This protein binds this small molecule.
Small molecule (SMILES): CC(=O)N[C@@H]1[C@@H](O)[C@H](O)[C@@H](CO)O[C@H]1O

Binding-site contacts:
Ligand atom C8 contacts residue ILE18 of chain 1.A at 3.7 Å (hydrophobic).
Ligand atom C2 contacts residue GLN90 of chain 1.A at 4.0 Å.
Ligand atom C7 contacts residue ILE18 of chain 1.A at 4.3 Å (hydrophobic).
Ligand atom O5 contacts residue GLN90 of chain 1.A at 4.1 Å.
Ligand atom C1 contacts residue ASN87 of chain 1.A at 1.4 Å.
Ligand atom O7 contacts residue ASN87 of chain 1.A at 3.2 Å (h-bond).
Ligand atom C5 contacts residue ASN87 of chain 1.A at 3.6 Å.
Ligand atom C5 contacts residue GLN90 of chain 1.A at 3.8 Å.
Ligand atom N2 contacts residue ASN87 of chain 1.A at 2.9 Å (h-bond).
Ligand atom C6 contacts residue MET144 of chain 1.A at 4.4 Å (hydrophobic).
Ligand atom C1 contacts residue GLN90 of chain 1.A at 3.6 Å.
Ligand atom C7 contacts residue ASN87 of chain 1.A at 3.3 Å.
Ligand atom C4 contacts residue ASN87 of chain 1.A at 4.2 Å.
Ligand atom C5 contacts residue MET144 of chain 1.A at 4.5 Å (hydrophobic).
Ligand atom C3 contacts residue GLN90 of chain 1.A at 3.6 Å.
Ligand atom N2 contacts residue GLN90 of chain 1.A at 4.1 Å.
Ligand atom O5 contacts residue ASN87 of chain 1.A at 2.3 Å (h-bond).
Ligand atom C2 contacts residue ASN87 of chain 1.A at 2.4 Å.
Ligand atom C8 contacts residue ASN87 of chain 1.A at 4.3 Å.
Ligand atom O7 contacts residue ILE18 of chain 1.A at 4.5 Å.
Ligand atom C3 contacts residue ASN87 of chain 1.A at 3.8 Å.
Ligand atom C4 contacts residue GLN90 of chain 1.A at 4.2 Å.

Sequence of chain 1.A:
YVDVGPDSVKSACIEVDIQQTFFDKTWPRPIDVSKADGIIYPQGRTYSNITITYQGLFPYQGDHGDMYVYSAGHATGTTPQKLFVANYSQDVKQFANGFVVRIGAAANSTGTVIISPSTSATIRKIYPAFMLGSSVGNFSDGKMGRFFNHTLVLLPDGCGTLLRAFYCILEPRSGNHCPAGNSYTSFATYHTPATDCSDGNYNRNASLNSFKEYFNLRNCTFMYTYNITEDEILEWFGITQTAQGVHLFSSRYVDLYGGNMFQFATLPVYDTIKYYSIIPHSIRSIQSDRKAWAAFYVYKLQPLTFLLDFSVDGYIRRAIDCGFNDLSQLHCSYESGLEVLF